Sequence of chain 2.A:
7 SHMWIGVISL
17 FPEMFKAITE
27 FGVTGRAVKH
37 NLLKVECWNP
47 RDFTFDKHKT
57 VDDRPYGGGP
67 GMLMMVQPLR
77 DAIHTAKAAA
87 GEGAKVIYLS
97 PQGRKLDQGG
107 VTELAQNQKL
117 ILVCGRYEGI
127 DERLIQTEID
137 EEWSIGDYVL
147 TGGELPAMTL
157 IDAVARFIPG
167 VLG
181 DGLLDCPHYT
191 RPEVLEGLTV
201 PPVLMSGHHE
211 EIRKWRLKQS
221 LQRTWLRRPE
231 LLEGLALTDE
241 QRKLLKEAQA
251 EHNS

Binding-site contacts:
Ligand atom C10 contacts residue PRO152 of chain 2.A at 3.9 Å (hydrophobic).
Ligand atom N16 contacts residue GLY148 of chain 2.A at 3.9 Å.
Ligand atom O13 contacts residue ILE141 of chain 2.A at 3.0 Å (h-bond).
Ligand atom C3 contacts residue PRO97 of chain 2.A at 3.9 Å (hydrophobic).
Ligand atom N12 contacts residue TYR144 of chain 2.A at 3.1 Å (h-bond).
Ligand atom C10 contacts residue PRO97 of chain 2.A at 3.6 Å (hydrophobic).
Ligand atom C14 contacts residue SER96 of chain 2.A at 3.7 Å.
Ligand atom N8 contacts residue LEU146 of chain 2.A at 2.9 Å (h-bond).
Ligand atom N12 contacts residue GLY142 of chain 2.A at 2.9 Å (h-bond).
Ligand atom C11 contacts residue SER140 of chain 2.A at 3.9 Å.
Ligand atom O13 contacts residue SER140 of chain 2.A at 3.5 Å.
Ligand atom N15 contacts residue PRO152 of chain 2.A at 3.4 Å.
Ligand atom C1 contacts residue ARG122 of chain 2.A at 3.8 Å.
Ligand atom C14 contacts residue PRO97 of chain 2.A at 3.8 Å (hydrophobic).
Ligand atom C7 contacts residue LEU146 of chain 2.A at 3.8 Å (hydrophobic).
Ligand atom N12 contacts residue PRO97 of chain 2.A at 4.0 Å.
Ligand atom N15 contacts residue SER96 of chain 2.A at 3.2 Å (h-bond).
Ligand atom N12 contacts residue SER140 of chain 2.A at 3.5 Å (h-bond).
Ligand atom C14 contacts residue LEU95 of chain 2.A at 4.0 Å (hydrophobic).
Ligand atom O13 contacts residue PRO152 of chain 2.A at 3.9 Å.
Ligand atom C4 contacts residue TYR123 of chain 2.A at 3.6 Å (hydrophobic).
Ligand atom N6 contacts residue LEU146 of chain 2.A at 2.9 Å (h-bond).
Ligand atom N6 contacts residue GLY148 of chain 2.A at 3.8 Å.
Ligand atom N8 contacts residue PRO97 of chain 2.A at 3.8 Å.
Ligand atom C5 contacts residue GLY148 of chain 2.A at 3.6 Å.
Ligand atom C14 contacts residue PRO152 of chain 2.A at 3.6 Å (hydrophobic).
Ligand atom C5 contacts residue GLY121 of chain 2.A at 3.9 Å.
Ligand atom C11 contacts residue ILE141 of chain 2.A at 3.9 Å (hydrophobic).
Ligand atom O13 contacts residue SER96 of chain 2.A at 4.0 Å.
Ligand atom C1 contacts residue TYR94 of chain 2.A at 4.0 Å (hydrophobic).
Ligand atom C9 contacts residue LEU146 of chain 2.A at 3.5 Å (hydrophobic).
Ligand atom C5 contacts residue LEU146 of chain 2.A at 3.9 Å (hydrophobic).
Ligand atom N15 contacts residue LEU95 of chain 2.A at 3.1 Å.
Ligand atom C5 contacts residue GLY149 of chain 2.A at 3.8 Å.
Ligand atom C9 contacts residue TYR144 of chain 2.A at 3.3 Å (hydrophobic).
Ligand atom C1 contacts residue GLY121 of chain 2.A at 3.5 Å.
Ligand atom C1 contacts residue TYR123 of chain 2.A at 4.0 Å (hydrophobic).
Ligand atom C1 contacts residue GLY125 of chain 2.A at 3.7 Å.
Ligand atom C9 contacts residue PRO97 of chain 2.A at 3.5 Å (hydrophobic).
Ligand atom N8 contacts residue VAL145 of chain 2.A at 3.9 Å.

The small molecule below binds the protein below.
Small molecule (SMILES): CC(C)(C)CNc1ncc(C(N)=O)c(N)n1